This protein binds this small molecule.
Small molecule (SMILES): CN1CCN(C(=O)O[C@@H]2c3nccnc3C(=O)N2c2ccc(Cl)cn2)CC1

Sequence of chain 1.E:
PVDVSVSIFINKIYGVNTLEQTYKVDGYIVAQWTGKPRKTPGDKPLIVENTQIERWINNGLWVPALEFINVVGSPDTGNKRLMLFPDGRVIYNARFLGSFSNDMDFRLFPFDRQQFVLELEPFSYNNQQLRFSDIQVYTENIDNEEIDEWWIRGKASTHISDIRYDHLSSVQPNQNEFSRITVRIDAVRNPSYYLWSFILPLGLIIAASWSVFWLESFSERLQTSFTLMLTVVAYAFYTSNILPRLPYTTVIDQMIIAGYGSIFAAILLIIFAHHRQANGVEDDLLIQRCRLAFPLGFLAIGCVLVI

Sequence of chain 1.A:
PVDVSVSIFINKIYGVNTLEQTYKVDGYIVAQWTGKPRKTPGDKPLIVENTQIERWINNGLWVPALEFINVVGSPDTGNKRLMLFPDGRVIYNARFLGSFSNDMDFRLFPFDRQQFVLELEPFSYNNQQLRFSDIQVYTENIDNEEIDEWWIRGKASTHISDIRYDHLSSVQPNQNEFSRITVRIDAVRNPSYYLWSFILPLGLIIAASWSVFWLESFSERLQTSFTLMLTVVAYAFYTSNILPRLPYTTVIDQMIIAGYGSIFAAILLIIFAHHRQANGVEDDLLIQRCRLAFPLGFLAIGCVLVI

Binding-site contacts:
Ligand atom C06 contacts residue PHE123 of chain 1.A at 3.6 Å (hydrophobic).
Ligand atom C15 contacts residue TYR165 of chain 1.A at 3.7 Å (hydrophobic).
Ligand atom C07 contacts residue PHE123 of chain 1.A at 2.8 Å (hydrophobic).
Ligand atom C17 contacts residue TYR165 of chain 1.A at 3.5 Å (hydrophobic).
Ligand atom N02 contacts residue GLU67 of chain 1.A at 3.5 Å (salt-bridge).
Ligand atom O10 contacts residue TYR28 of chain 1.E at 3.9 Å.
Ligand atom O09 contacts residue TYR165 of chain 1.A at 3.9 Å.
Ligand atom C27 contacts residue VAL30 of chain 1.E at 3.8 Å (hydrophobic).
Ligand atom C17 contacts residue GLU140 of chain 1.E at 3.4 Å.
Ligand atom N05 contacts residue PHE123 of chain 1.A at 3.8 Å.
Ligand atom C03 contacts residue PHE123 of chain 1.A at 3.6 Å (hydrophobic).
Ligand atom C26 contacts residue VAL30 of chain 1.E at 3.6 Å (hydrophobic).
Ligand atom O14 contacts residue HIS167 of chain 1.A at 3.2 Å.
Ligand atom CL contacts residue ARG81 of chain 1.E at 3.2 Å.
Ligand atom C01 contacts residue GLU67 of chain 1.A at 3.0 Å.
Ligand atom C04 contacts residue TYR165 of chain 1.A at 3.5 Å (hydrophobic).
Ligand atom C06 contacts residue ASN93 of chain 1.E at 3.8 Å.
Ligand atom C03 contacts residue GLU121 of chain 1.A at 3.2 Å.
Ligand atom N16 contacts residue GLU140 of chain 1.E at 3.7 Å.
Ligand atom C03 contacts residue TYR165 of chain 1.A at 3.7 Å (hydrophobic).
Ligand atom N16 contacts residue TYR165 of chain 1.A at 3.2 Å.
Ligand atom C03 contacts residue PHE178 of chain 1.A at 3.8 Å (hydrophobic).
Ligand atom N02 contacts residue PRO122 of chain 1.A at 3.7 Å.
Ligand atom C23 contacts residue ARG81 of chain 1.E at 3.1 Å.
Ligand atom N12 contacts residue PHE9 of chain 1.E at 3.7 Å.
Ligand atom C11 contacts residue PHE9 of chain 1.E at 3.7 Å (hydrophobic).
Ligand atom C03 contacts residue PRO122 of chain 1.A at 3.7 Å (hydrophobic).
Ligand atom C20 contacts residue PHE9 of chain 1.E at 3.8 Å (hydrophobic).
Ligand atom C01 contacts residue GLU121 of chain 1.A at 3.8 Å.
Ligand atom C01 contacts residue PHE123 of chain 1.A at 3.3 Å (hydrophobic).
Ligand atom N02 contacts residue PHE123 of chain 1.A at 3.4 Å (h-bond).
Ligand atom C01 contacts residue PRO122 of chain 1.A at 3.1 Å (hydrophobic).
Ligand atom C07 contacts residue GLU67 of chain 1.A at 3.8 Å.
Ligand atom C13 contacts residue PHE9 of chain 1.E at 3.7 Å (hydrophobic).
Ligand atom O14 contacts residue TYR165 of chain 1.A at 3.5 Å.
Ligand atom C24 contacts residue ARG81 of chain 1.E at 3.5 Å.
Ligand atom C06 contacts residue TYR28 of chain 1.E at 3.4 Å (hydrophobic).
Ligand atom CL contacts residue ILE91 of chain 1.E at 3.7 Å.
Ligand atom C01 contacts residue ILE69 of chain 1.A at 3.8 Å (hydrophobic).
Ligand atom N05 contacts residue ARG81 of chain 1.E at 3.8 Å.